Sequence of chain 1.D:
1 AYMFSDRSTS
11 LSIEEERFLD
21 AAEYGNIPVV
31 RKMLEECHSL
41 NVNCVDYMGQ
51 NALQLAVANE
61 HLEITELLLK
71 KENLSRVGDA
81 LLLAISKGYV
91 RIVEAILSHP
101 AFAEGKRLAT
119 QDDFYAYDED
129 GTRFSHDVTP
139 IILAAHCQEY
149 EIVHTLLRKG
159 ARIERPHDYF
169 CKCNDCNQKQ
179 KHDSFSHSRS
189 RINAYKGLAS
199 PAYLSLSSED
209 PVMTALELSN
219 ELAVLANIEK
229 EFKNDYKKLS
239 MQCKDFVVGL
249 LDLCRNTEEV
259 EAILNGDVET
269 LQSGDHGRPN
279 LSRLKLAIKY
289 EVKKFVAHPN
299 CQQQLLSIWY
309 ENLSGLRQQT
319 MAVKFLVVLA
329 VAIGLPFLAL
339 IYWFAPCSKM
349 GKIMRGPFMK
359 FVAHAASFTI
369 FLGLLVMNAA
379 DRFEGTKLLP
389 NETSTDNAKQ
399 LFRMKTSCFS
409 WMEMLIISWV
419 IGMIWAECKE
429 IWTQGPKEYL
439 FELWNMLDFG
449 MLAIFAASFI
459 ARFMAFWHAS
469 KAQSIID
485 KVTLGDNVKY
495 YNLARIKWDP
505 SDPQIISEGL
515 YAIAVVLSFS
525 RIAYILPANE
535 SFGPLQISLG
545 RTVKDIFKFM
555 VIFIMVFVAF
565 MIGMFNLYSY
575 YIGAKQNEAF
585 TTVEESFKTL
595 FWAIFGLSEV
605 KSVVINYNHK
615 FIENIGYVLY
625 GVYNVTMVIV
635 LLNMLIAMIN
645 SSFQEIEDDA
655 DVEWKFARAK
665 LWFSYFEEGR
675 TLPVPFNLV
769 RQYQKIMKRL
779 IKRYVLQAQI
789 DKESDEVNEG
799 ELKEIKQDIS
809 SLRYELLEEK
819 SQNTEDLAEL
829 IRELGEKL

This protein binds this small molecule.
Small molecule (SMILES): CC(C)CCC[C@@H](C)[C@H]1CC[C@H]2[C@@H]3CC=C4C[C@@H](OC(=O)CCC(=O)O)CC[C@]4(C)[C@H]3CC[C@]12C

Sequence of chain 1.C:
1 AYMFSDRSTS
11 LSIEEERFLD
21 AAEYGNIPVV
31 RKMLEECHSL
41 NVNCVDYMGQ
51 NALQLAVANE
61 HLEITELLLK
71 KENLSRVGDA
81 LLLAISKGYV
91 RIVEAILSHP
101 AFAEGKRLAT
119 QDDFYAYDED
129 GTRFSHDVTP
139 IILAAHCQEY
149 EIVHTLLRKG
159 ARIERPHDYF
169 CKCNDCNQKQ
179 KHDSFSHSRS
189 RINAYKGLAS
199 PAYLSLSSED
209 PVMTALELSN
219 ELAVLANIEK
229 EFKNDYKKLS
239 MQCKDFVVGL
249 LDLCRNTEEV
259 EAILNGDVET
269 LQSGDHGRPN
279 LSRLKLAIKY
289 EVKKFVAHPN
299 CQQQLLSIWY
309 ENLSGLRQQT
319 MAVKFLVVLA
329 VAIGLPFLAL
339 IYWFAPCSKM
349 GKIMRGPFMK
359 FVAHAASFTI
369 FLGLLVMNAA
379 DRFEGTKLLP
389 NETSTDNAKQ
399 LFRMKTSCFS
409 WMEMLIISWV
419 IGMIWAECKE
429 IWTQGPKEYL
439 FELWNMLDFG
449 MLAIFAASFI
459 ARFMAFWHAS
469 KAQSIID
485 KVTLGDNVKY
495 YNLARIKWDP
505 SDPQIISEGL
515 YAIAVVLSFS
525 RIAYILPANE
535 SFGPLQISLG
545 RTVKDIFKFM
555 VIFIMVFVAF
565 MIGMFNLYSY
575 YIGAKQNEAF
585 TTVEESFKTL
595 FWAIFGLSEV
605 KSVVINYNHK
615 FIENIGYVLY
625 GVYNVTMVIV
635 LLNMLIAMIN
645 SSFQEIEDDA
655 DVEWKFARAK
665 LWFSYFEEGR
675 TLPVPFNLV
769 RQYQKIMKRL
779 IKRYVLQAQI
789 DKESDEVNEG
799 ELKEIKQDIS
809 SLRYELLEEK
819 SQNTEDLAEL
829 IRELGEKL

Binding-site contacts:
Ligand atom CAM contacts residue ASN618 of chain 1.D at 4.1 Å.
Ligand atom CAN contacts residue GLY448 of chain 1.C at 4.3 Å.
Ligand atom CAZ contacts residue ILE619 of chain 1.D at 3.6 Å (hydrophobic).
Ligand atom CAI contacts residue ILE619 of chain 1.D at 3.6 Å (hydrophobic).
Ligand atom CAD contacts residue ILE619 of chain 1.D at 3.7 Å (hydrophobic).
Ligand atom CBA contacts residue LEU445 of chain 1.C at 4.4 Å (hydrophobic).
Ligand atom CAV contacts residue PHE615 of chain 1.D at 4.2 Å (hydrophobic).
Ligand atom CAK contacts residue SBJ1 of chain 1.S at 4.0 Å.
Ligand atom OAW contacts residue PHE615 of chain 1.D at 3.5 Å.
Ligand atom CBF contacts residue SBJ1 of chain 1.S at 4.0 Å.
Ligand atom CAV contacts residue ILE619 of chain 1.D at 4.0 Å (hydrophobic).
Ligand atom CAE contacts residue ILE517 of chain 1.C at 4.1 Å (hydrophobic).
Ligand atom CAJ contacts residue LEU521 of chain 1.C at 4.3 Å (hydrophobic).
Ligand atom CAP contacts residue SBJ1 of chain 1.S at 3.9 Å.
Ligand atom CAI contacts residue SBJ1 of chain 1.S at 3.9 Å.
Ligand atom CAV contacts residue ASN618 of chain 1.D at 3.9 Å.
Ligand atom OAG contacts residue SBJ1 of chain 1.S at 3.8 Å.
Ligand atom CAR contacts residue PHE615 of chain 1.D at 3.9 Å (hydrophobic).
Ligand atom CAA contacts residue LEU521 of chain 1.C at 4.2 Å (hydrophobic).
Ligand atom CBH contacts residue ILE619 of chain 1.D at 4.3 Å (hydrophobic).
Ligand atom OAG contacts residue ASN618 of chain 1.D at 2.6 Å (h-bond).
Ligand atom CAN contacts residue LEU521 of chain 1.C at 4.1 Å (hydrophobic).
Ligand atom CBC contacts residue PHE615 of chain 1.D at 4.2 Å (hydrophobic).
Ligand atom CAX contacts residue LYS614 of chain 1.D at 3.9 Å.
Ligand atom CAA contacts residue LEU445 of chain 1.C at 3.9 Å (hydrophobic).
Ligand atom CAY contacts residue ASN618 of chain 1.D at 3.3 Å.
Ligand atom CAQ contacts residue VAL622 of chain 1.D at 4.4 Å (hydrophobic).
Ligand atom CAL contacts residue PHE615 of chain 1.D at 4.1 Å (hydrophobic).
Ligand atom CAL contacts residue ASN618 of chain 1.D at 3.8 Å.
Ligand atom CAQ contacts residue SBJ1 of chain 1.S at 4.1 Å.
Ligand atom CAE contacts residue ILE452 of chain 1.C at 4.2 Å (hydrophobic).
Ligand atom CAL contacts residue LYS614 of chain 1.D at 3.7 Å.
Ligand atom CAD contacts residue PHE615 of chain 1.D at 3.7 Å (hydrophobic).
Ligand atom CBG contacts residue SBJ1 of chain 1.S at 4.3 Å.
Ligand atom CAI contacts residue VAL622 of chain 1.D at 4.1 Å (hydrophobic).
Ligand atom OAW contacts residue ASN618 of chain 1.D at 4.0 Å.
Ligand atom OAF contacts residue LYS614 of chain 1.D at 4.4 Å.
Ligand atom OAH contacts residue LYS614 of chain 1.D at 4.2 Å.
Ligand atom CAK contacts residue VAL622 of chain 1.D at 3.9 Å (hydrophobic).
Ligand atom CAK contacts residue ILE619 of chain 1.D at 4.1 Å (hydrophobic).